Sequence of chain 1.F:
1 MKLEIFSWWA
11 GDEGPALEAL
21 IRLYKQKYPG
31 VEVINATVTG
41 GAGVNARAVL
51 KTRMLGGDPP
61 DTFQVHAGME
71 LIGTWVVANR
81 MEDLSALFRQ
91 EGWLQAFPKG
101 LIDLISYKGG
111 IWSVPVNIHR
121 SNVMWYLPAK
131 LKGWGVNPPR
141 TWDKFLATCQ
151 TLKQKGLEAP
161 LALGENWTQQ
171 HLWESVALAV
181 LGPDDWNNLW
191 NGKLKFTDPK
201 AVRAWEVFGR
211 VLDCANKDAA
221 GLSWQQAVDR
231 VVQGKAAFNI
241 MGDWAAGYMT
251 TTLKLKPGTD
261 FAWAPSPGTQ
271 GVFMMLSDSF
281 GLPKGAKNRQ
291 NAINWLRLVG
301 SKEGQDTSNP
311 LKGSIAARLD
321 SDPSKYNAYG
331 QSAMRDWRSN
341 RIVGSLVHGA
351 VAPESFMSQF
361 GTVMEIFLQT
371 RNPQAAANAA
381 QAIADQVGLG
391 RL

Binding-site contacts:
Ligand atom C3 contacts residue ASP278 of chain 1.F at 3.6 Å.
Ligand atom C5 contacts residue TRP244 of chain 1.F at 3.6 Å (hydrophobic).
Ligand atom C3 contacts residue TRP244 of chain 1.F at 3.9 Å (hydrophobic).
Ligand atom O4 contacts residue TRP8 of chain 1.F at 3.0 Å (h-bond).
Ligand atom C2 contacts residue HIS66 of chain 1.F at 3.6 Å.
Ligand atom C6 contacts residue ALA42 of chain 1.F at 3.7 Å (hydrophobic).
Ligand atom O3 contacts residue TRP9 of chain 1.F at 3.0 Å (h-bond).
Ligand atom C4 contacts residue TRP8 of chain 1.F at 3.9 Å (hydrophobic).
Ligand atom O2 contacts residue LEU276 of chain 1.F at 3.2 Å.
Ligand atom C1 contacts residue HIS348 of chain 1.F at 3.3 Å.
Ligand atom O3 contacts residue LYS312 of chain 1.F at 2.9 Å (salt-bridge).
Ligand atom O1 contacts residue HIS348 of chain 1.F at 2.7 Å (h-bond).
Ligand atom O6 contacts residue TRP8 of chain 1.F at 3.4 Å (h-bond).
Ligand atom O6 contacts residue TRP224 of chain 1.F at 3.9 Å.
Ligand atom O5 contacts residue TRP8 of chain 1.F at 3.2 Å (h-bond).
Ligand atom O5 contacts residue ALA42 of chain 1.F at 3.3 Å.
Ligand atom O4 contacts residue GLU13 of chain 1.F at 2.8 Å (salt-bridge).
Ligand atom O3 contacts residue ASP278 of chain 1.F at 2.7 Å (salt-bridge).
Ligand atom C1 contacts residue TRP8 of chain 1.F at 3.9 Å (hydrophobic).
Ligand atom C5 contacts residue TRP8 of chain 1.F at 4.0 Å (hydrophobic).
Ligand atom O4 contacts residue TRP9 of chain 1.F at 3.2 Å (h-bond).
Ligand atom O2 contacts residue HIS66 of chain 1.F at 2.8 Å (h-bond).
Ligand atom O6 contacts residue GLU13 of chain 1.F at 2.7 Å (salt-bridge).
Ligand atom C2 contacts residue TRP8 of chain 1.F at 3.7 Å (hydrophobic).
Ligand atom C6 contacts residue TRP244 of chain 1.F at 3.8 Å (hydrophobic).
Ligand atom O1 contacts residue ALA42 of chain 1.F at 3.7 Å.
Ligand atom C1 contacts residue HIS66 of chain 1.F at 3.8 Å.
Ligand atom O6 contacts residue GLY41 of chain 1.F at 3.5 Å.
Ligand atom O3 contacts residue GLN64 of chain 1.F at 3.7 Å.
Ligand atom O6 contacts residue ALA42 of chain 1.F at 2.9 Å (h-bond).
Ligand atom C3 contacts residue LYS312 of chain 1.F at 3.6 Å.
Ligand atom C4 contacts residue LYS312 of chain 1.F at 3.8 Å.
Ligand atom C4 contacts residue GLU13 of chain 1.F at 3.3 Å.
Ligand atom O1 contacts residue TRP8 of chain 1.F at 3.5 Å.
Ligand atom O1 contacts residue HIS66 of chain 1.F at 2.9 Å (h-bond).
Ligand atom C2 contacts residue ASP278 of chain 1.F at 3.5 Å.
Ligand atom O2 contacts residue ASP278 of chain 1.F at 2.6 Å (salt-bridge).
Ligand atom C6 contacts residue TRP224 of chain 1.F at 3.8 Å (hydrophobic).
Ligand atom O3 contacts residue HIS119 of chain 1.F at 3.9 Å.
Ligand atom C6 contacts residue GLU13 of chain 1.F at 3.4 Å.

This small molecule binds to this protein.
Small molecule (SMILES): OC[C@H]1O[C@@H](O)[C@H](O)[C@@H](O)[C@H]1O